A small-molecule ligand and the protein it binds are described below.
Small molecule (SMILES): CC(=O)N[C@H]1[C@H](O[C@H]2[C@H](O)[C@@H](NC(C)=O)CO[C@@H]2CO)O[C@H](CO)[C@@H](O)[C@@H]1O

Sequence of chain 1.A:
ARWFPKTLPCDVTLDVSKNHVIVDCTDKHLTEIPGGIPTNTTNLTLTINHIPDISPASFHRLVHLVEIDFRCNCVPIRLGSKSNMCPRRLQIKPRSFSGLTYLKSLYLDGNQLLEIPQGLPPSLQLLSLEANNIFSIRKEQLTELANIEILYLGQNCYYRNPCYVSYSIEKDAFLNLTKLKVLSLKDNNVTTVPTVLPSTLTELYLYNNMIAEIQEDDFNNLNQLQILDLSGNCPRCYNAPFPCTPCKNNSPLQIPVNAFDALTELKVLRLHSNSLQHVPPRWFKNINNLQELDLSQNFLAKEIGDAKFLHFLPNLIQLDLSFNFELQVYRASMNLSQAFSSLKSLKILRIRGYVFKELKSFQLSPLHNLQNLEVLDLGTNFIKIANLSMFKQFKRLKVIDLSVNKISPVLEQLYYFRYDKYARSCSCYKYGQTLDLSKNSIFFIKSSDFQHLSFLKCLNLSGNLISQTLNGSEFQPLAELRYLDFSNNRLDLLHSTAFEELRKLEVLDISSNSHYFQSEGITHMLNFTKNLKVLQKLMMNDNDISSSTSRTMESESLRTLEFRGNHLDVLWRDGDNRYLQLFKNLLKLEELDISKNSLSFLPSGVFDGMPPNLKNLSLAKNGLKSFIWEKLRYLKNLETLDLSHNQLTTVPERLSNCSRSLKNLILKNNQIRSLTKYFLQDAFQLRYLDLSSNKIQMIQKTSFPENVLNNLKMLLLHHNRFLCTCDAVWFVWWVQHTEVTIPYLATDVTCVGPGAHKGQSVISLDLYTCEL

Binding-site contacts:
Ligand atom O7 contacts residue TYR168 of chain 1.A at 2.8 Å (h-bond).
Ligand atom C8 contacts residue PRO166 of chain 1.A at 3.9 Å (hydrophobic).
Ligand atom C2 contacts residue TYR168 of chain 1.A at 4.1 Å (hydrophobic).
Ligand atom O5 contacts residue VAL169 of chain 1.A at 3.4 Å.
Ligand atom N2 contacts residue ASN193 of chain 1.A at 3.0 Å (h-bond).
Ligand atom C5 contacts residue TYR168 of chain 1.A at 4.0 Å (hydrophobic).
Ligand atom C3 contacts residue ASN193 of chain 1.A at 3.8 Å.
Ligand atom O7 contacts residue CYS167 of chain 1.A at 3.2 Å (h-bond).
Ligand atom C4 contacts residue ASN193 of chain 1.A at 4.2 Å.
Ligand atom C1 contacts residue TYR168 of chain 1.A at 3.9 Å (hydrophobic).
Ligand atom O7 contacts residue CYS161 of chain 1.A at 3.3 Å (h-bond).
Ligand atom O5 contacts residue TYR168 of chain 1.A at 3.6 Å.
Ligand atom C5 contacts residue ASN193 of chain 1.A at 3.7 Å.
Ligand atom C7 contacts residue PRO166 of chain 1.A at 4.2 Å (hydrophobic).
Ligand atom O5 contacts residue MET214 of chain 1.A at 4.0 Å.
Ligand atom C1 contacts residue ASN193 of chain 1.A at 1.4 Å.
Ligand atom O6 contacts residue SER170 of chain 1.A at 2.4 Å (h-bond).
Ligand atom C5 contacts residue VAL169 of chain 1.A at 4.3 Å (hydrophobic).
Ligand atom C4 contacts residue VAL169 of chain 1.A at 4.3 Å (hydrophobic).
Ligand atom C7 contacts residue ASN193 of chain 1.A at 3.6 Å.
Ligand atom O5 contacts residue SER170 of chain 1.A at 3.5 Å (h-bond).
Ligand atom C3 contacts residue TYR168 of chain 1.A at 4.2 Å (hydrophobic).
Ligand atom C2 contacts residue VAL169 of chain 1.A at 3.9 Å (hydrophobic).
Ligand atom O6 contacts residue MET214 of chain 1.A at 4.0 Å.
Ligand atom C8 contacts residue TYR163 of chain 1.A at 3.9 Å (hydrophobic).
Ligand atom C7 contacts residue TYR168 of chain 1.A at 4.0 Å (hydrophobic).
Ligand atom O6 contacts residue TYR168 of chain 1.A at 4.1 Å.
Ligand atom C6 contacts residue SER170 of chain 1.A at 3.6 Å.
Ligand atom O4 contacts residue TYR168 of chain 1.A at 4.3 Å.
Ligand atom O7 contacts residue ASN193 of chain 1.A at 3.8 Å.
Ligand atom C1 contacts residue VAL169 of chain 1.A at 3.6 Å (hydrophobic).
Ligand atom C1 contacts residue MET214 of chain 1.A at 4.0 Å (hydrophobic).
Ligand atom C7 contacts residue CYS161 of chain 1.A at 4.0 Å (hydrophobic).
Ligand atom C7 contacts residue CYS167 of chain 1.A at 4.3 Å (hydrophobic).
Ligand atom C8 contacts residue TYR162 of chain 1.A at 3.5 Å (hydrophobic).
Ligand atom O3 contacts residue TYR168 of chain 1.A at 3.4 Å.
Ligand atom C4 contacts residue TYR168 of chain 1.A at 3.7 Å (hydrophobic).
Ligand atom O7 contacts residue PRO166 of chain 1.A at 3.7 Å.
Ligand atom O5 contacts residue ASN193 of chain 1.A at 2.4 Å (h-bond).
Ligand atom C2 contacts residue ASN193 of chain 1.A at 2.4 Å.